Sequence of chain 1.A:
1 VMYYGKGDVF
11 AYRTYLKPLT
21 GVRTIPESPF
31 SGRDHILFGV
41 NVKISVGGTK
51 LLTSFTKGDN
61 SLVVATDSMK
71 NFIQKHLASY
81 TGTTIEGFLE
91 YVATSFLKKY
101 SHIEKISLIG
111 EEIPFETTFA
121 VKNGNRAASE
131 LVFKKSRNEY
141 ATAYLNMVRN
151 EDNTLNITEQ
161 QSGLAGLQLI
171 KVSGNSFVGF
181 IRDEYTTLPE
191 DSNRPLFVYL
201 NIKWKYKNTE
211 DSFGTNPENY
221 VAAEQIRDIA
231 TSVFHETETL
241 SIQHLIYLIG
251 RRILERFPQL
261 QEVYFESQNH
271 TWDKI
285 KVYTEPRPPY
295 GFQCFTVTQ

Sequence of chain 1.B:
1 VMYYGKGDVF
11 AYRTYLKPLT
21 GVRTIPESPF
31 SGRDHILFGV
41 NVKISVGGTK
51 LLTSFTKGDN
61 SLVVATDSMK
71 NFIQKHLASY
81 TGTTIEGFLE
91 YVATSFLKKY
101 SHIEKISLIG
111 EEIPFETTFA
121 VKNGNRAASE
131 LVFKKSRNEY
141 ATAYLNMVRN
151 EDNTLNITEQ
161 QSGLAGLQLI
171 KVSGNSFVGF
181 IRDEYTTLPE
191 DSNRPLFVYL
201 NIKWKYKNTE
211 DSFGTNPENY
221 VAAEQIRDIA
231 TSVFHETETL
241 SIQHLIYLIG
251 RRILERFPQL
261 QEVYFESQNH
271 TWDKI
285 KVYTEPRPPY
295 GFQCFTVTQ

Binding-site contacts:
Ligand atom N1 contacts residue GLN297 of chain 1.B at 3.9 Å.
Ligand atom C4 contacts residue ARG194 of chain 1.B at 4.0 Å.
Ligand atom C5 contacts residue THR66 of chain 1.A at 4.0 Å.
Ligand atom N8 contacts residue PHE177 of chain 1.B at 3.6 Å.
Ligand atom C2 contacts residue ILE242 of chain 1.B at 3.8 Å (hydrophobic).
Ligand atom O6 contacts residue PHE177 of chain 1.B at 4.0 Å.
Ligand atom N7 contacts residue THR66 of chain 1.A at 2.9 Å (h-bond).
Ligand atom C6 contacts residue GLN243 of chain 1.B at 3.8 Å.
Ligand atom O2 contacts residue PHE177 of chain 1.B at 4.0 Å.
Ligand atom C4 contacts residue PHE177 of chain 1.B at 3.3 Å (hydrophobic).
Ligand atom O2 contacts residue GLN243 of chain 1.B at 3.7 Å.
Ligand atom O6 contacts residue THR66 of chain 1.A at 3.6 Å.
Ligand atom C5 contacts residue PHE177 of chain 1.B at 3.4 Å (hydrophobic).
Ligand atom N1 contacts residue GLN243 of chain 1.B at 2.9 Å (h-bond).
Ligand atom N1 contacts residue PHE177 of chain 1.B at 3.7 Å.
Ligand atom C6 contacts residue PHE177 of chain 1.B at 3.5 Å (hydrophobic).
Ligand atom N3 contacts residue PHE177 of chain 1.B at 3.8 Å.
Ligand atom C2 contacts residue ARG194 of chain 1.B at 3.6 Å.
Ligand atom N9 contacts residue LEU188 of chain 1.B at 3.9 Å.
Ligand atom O6 contacts residue GLN297 of chain 1.B at 4.1 Å.
Ligand atom O6 contacts residue GLN243 of chain 1.B at 3.0 Å (h-bond).
Ligand atom O2 contacts residue SER241 of chain 1.B at 3.4 Å.
Ligand atom N7 contacts residue ALA65 of chain 1.A at 3.5 Å.
Ligand atom C6 contacts residue GLN297 of chain 1.B at 4.1 Å.
Ligand atom N3 contacts residue ASN269 of chain 1.B at 3.5 Å (h-bond).
Ligand atom O2 contacts residue ARG194 of chain 1.B at 2.8 Å (salt-bridge).
Ligand atom N8 contacts residue ASP67 of chain 1.A at 4.0 Å.
Ligand atom N3 contacts residue ARG194 of chain 1.B at 3.2 Å (salt-bridge).
Ligand atom N8 contacts residue ALA65 of chain 1.A at 3.8 Å.
Ligand atom O6 contacts residue TYR4 of chain 1.A at 3.7 Å.
Ligand atom C6 contacts residue THR66 of chain 1.A at 4.1 Å.
Ligand atom N9 contacts residue PHE177 of chain 1.B at 3.4 Å.
Ligand atom N8 contacts residue THR66 of chain 1.A at 3.5 Å (h-bond).
Ligand atom C2 contacts residue PHE177 of chain 1.B at 3.7 Å (hydrophobic).
Ligand atom C2 contacts residue GLN243 of chain 1.B at 3.7 Å.
Ligand atom N7 contacts residue PHE177 of chain 1.B at 3.6 Å.
Ligand atom O2 contacts residue ILE242 of chain 1.B at 2.8 Å (h-bond).
Ligand atom O6 contacts residue VAL63 of chain 1.A at 3.9 Å.
Ligand atom N8 contacts residue LEU188 of chain 1.B at 3.7 Å.
Ligand atom C4 contacts residue ASN269 of chain 1.B at 3.9 Å.

The small molecule below binds the protein below.
Small molecule (SMILES): O=c1[nH]c(=O)c2nn[nH]c2[nH]1